Binding-site contacts:
Ligand atom C43 contacts residue GLY96 of chain 1.V at 3.7 Å.
Ligand atom C24 contacts residue GLY31 of chain 1.BA at 4.1 Å.
Ligand atom C10 contacts residue THR7 of chain 1.BA at 4.0 Å.
Ligand atom O40 contacts residue SER46 of chain 1.V at 3.9 Å.
Ligand atom O6 contacts residue THR7 of chain 1.BA at 4.1 Å.
Ligand atom C43 contacts residue LEU115 of chain 1.V at 3.3 Å (hydrophobic).
Ligand atom O42 contacts residue SER129 of chain 1.V at 3.1 Å (h-bond).
Ligand atom C19 contacts residue PRO4 of chain 1.BA at 4.0 Å (hydrophobic).
Ligand atom C30 contacts residue LEU115 of chain 1.V at 3.9 Å (hydrophobic).
Ligand atom C12 contacts residue TRP111 of chain 1.BA at 3.9 Å (hydrophobic).
Ligand atom C18 contacts residue PRO4 of chain 1.BA at 4.1 Å (hydrophobic).
Ligand atom C23 contacts residue GLN3 of chain 1.BA at 3.9 Å.
Ligand atom C44 contacts residue SER129 of chain 1.V at 3.9 Å.
Ligand atom C26 contacts residue TYR30 of chain 1.BA at 3.8 Å (hydrophobic).
Ligand atom C45 contacts residue SER129 of chain 1.V at 3.2 Å.
Ligand atom C7 contacts residue THR7 of chain 1.BA at 3.9 Å.
Ligand atom C28 contacts residue LEU115 of chain 1.V at 3.7 Å (hydrophobic).
Ligand atom C35 contacts residue LEU115 of chain 1.V at 3.7 Å (hydrophobic).
Ligand atom O6 contacts residue ARG190 of chain 1.BA at 3.5 Å.
Ligand atom C11 contacts residue GLY31 of chain 1.BA at 3.8 Å.
Ligand atom C31 contacts residue LEU115 of chain 1.V at 3.9 Å (hydrophobic).
Ligand atom C45 contacts residue GLY128 of chain 1.V at 3.3 Å.
Ligand atom C27 contacts residue TYR30 of chain 1.BA at 4.0 Å (hydrophobic).
Ligand atom C13 contacts residue PRO4 of chain 1.BA at 3.6 Å (hydrophobic).
Ligand atom C16 contacts residue PRO4 of chain 1.BA at 3.2 Å (hydrophobic).
Ligand atom C29 contacts residue LEU115 of chain 1.V at 3.5 Å (hydrophobic).
Ligand atom C2 contacts residue THR7 of chain 1.BA at 3.9 Å.
Ligand atom O42 contacts residue GLY128 of chain 1.V at 3.4 Å.
Ligand atom C7 contacts residue PRO4 of chain 1.BA at 4.1 Å (hydrophobic).
Ligand atom C43 contacts residue SER46 of chain 1.V at 3.4 Å.
Ligand atom C24 contacts residue ILE5 of chain 1.BA at 4.0 Å (hydrophobic).
Ligand atom C11 contacts residue ARG190 of chain 1.BA at 3.1 Å.
Ligand atom C11 contacts residue THR7 of chain 1.BA at 3.8 Å.
Ligand atom C19 contacts residue GLN3 of chain 1.BA at 3.5 Å.
Ligand atom C12 contacts residue GLY55 of chain 1.BA at 3.9 Å.
Ligand atom C31 contacts residue THR94 of chain 1.V at 3.5 Å.
Ligand atom C22 contacts residue GLY31 of chain 1.BA at 4.0 Å.
Ligand atom C21 contacts residue GLN3 of chain 1.BA at 3.6 Å.
Ligand atom O41 contacts residue SER129 of chain 1.V at 4.0 Å.
Ligand atom C5 contacts residue THR7 of chain 1.BA at 3.9 Å.

A small-molecule ligand and the protein it binds are described below.
Small molecule (SMILES): COc1cc(C=CCCCN2CCCN(CCC/C=C/c3cc(OC)c(OC)c(OC)c3)CC2)cc(OC)c1OC

Sequence of chain 1.BA:
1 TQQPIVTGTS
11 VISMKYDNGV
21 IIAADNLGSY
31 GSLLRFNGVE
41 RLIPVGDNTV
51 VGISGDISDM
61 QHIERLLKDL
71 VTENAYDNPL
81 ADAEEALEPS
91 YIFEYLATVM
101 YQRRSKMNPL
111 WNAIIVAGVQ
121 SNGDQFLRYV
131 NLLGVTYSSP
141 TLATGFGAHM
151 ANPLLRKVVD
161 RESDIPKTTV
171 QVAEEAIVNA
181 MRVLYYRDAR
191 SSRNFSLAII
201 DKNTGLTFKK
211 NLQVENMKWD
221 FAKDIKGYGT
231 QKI

Sequence of chain 1.V:
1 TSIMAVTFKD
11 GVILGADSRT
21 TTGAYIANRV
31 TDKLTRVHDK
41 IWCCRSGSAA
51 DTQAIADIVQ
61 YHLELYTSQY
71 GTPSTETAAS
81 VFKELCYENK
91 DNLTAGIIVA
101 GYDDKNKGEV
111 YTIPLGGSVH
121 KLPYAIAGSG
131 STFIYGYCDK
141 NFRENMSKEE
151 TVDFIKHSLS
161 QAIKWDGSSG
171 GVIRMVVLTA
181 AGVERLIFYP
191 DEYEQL